Binding-site contacts:
Ligand atom O3 contacts residue LYS190 of chain 7.A at 2.6 Å (salt-bridge).
Ligand atom C5 contacts residue ASN188 of chain 7.A at 4.1 Å.
Ligand atom O7 contacts residue ASN106 of chain 7.A at 4.0 Å.
Ligand atom O4 contacts residue ARG219 of chain 7.A at 4.0 Å.
Ligand atom O5 contacts residue ASN106 of chain 7.A at 2.3 Å (h-bond).
Ligand atom C8 contacts residue ASN106 of chain 7.A at 3.5 Å.
Ligand atom C2 contacts residue LYS190 of chain 7.A at 4.0 Å.
Ligand atom O6 contacts residue ASN188 of chain 7.A at 3.0 Å (h-bond).
Ligand atom C4 contacts residue SER191 of chain 7.A at 4.2 Å.
Ligand atom O6 contacts residue LYS190 of chain 7.A at 4.1 Å.
Ligand atom C1 contacts residue ASN106 of chain 7.A at 1.5 Å.
Ligand atom O3 contacts residue SER191 of chain 7.A at 3.2 Å.
Ligand atom C6 contacts residue LYS190 of chain 7.A at 4.1 Å.
Ligand atom C6 contacts residue SER191 of chain 7.A at 3.7 Å.
Ligand atom O3 contacts residue ASN188 of chain 7.A at 4.4 Å.
Ligand atom C6 contacts residue ASN188 of chain 7.A at 4.0 Å.
Ligand atom C3 contacts residue SER191 of chain 7.A at 4.3 Å.
Ligand atom C5 contacts residue LYS190 of chain 7.A at 4.3 Å.
Ligand atom C2 contacts residue ASN188 of chain 7.A at 4.4 Å.
Ligand atom C5 contacts residue ASN188 of chain 7.A at 3.9 Å.
Ligand atom C4 contacts residue ASN106 of chain 7.A at 4.4 Å.
Ligand atom O4 contacts residue SER191 of chain 7.A at 3.0 Å (h-bond).
Ligand atom C7 contacts residue ASN106 of chain 7.A at 3.4 Å.
Ligand atom C3 contacts residue ASN106 of chain 7.A at 4.0 Å.
Ligand atom C1 contacts residue ASN188 of chain 7.A at 3.7 Å.
Ligand atom O5 contacts residue ASN188 of chain 7.A at 4.2 Å.
Ligand atom O4 contacts residue LYS476 of chain 7.A at 3.3 Å (salt-bridge).
Ligand atom N2 contacts residue ASN106 of chain 7.A at 3.1 Å (h-bond).
Ligand atom C5 contacts residue ASN106 of chain 7.A at 3.6 Å.
Ligand atom O4 contacts residue LYS190 of chain 7.A at 3.6 Å (salt-bridge).
Ligand atom C2 contacts residue ASN106 of chain 7.A at 2.7 Å.
Ligand atom C1 contacts residue ASN188 of chain 7.A at 4.0 Å.
Ligand atom O5 contacts residue ASN188 of chain 7.A at 3.5 Å (h-bond).
Ligand atom C4 contacts residue LYS476 of chain 7.A at 4.3 Å.
Ligand atom C6 contacts residue ASN188 of chain 7.A at 2.9 Å.
Ligand atom C3 contacts residue LYS190 of chain 7.A at 3.8 Å.

Sequence of chain 7.A:
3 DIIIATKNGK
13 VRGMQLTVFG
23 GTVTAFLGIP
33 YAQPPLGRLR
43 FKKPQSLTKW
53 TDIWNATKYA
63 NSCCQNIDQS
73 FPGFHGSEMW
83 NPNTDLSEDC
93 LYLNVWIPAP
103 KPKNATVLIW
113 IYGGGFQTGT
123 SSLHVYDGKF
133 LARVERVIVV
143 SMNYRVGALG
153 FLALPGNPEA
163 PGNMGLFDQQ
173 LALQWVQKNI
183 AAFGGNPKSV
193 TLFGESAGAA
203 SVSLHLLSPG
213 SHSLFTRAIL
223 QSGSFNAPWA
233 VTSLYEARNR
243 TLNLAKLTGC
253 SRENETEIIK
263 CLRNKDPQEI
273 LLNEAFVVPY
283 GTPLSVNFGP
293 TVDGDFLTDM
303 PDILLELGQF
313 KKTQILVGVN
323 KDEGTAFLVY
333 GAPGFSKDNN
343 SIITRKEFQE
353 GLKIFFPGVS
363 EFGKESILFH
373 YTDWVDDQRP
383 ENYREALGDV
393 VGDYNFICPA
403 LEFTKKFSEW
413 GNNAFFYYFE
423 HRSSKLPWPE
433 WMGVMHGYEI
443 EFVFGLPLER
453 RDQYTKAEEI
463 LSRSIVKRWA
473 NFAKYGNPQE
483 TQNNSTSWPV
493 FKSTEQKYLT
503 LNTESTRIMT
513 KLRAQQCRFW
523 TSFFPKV

A small-molecule ligand and the protein it binds are described below.
Small molecule (SMILES): CC(=O)N[C@H]1CO[C@H](CO[C@H]2O[C@@H](C)[C@@H](O)[C@@H](O)[C@@H]2O)[C@@H](O)[C@@H]1O